This small molecule binds to this protein.
Small molecule (SMILES): CC(=O)N[C@H]1[C@H](O[C@H]2[C@H](O)[C@@H](NC(C)=O)CO[C@@H]2CO)O[C@H](CO)[C@@H](O[C@@H]2O[C@H](CO)[C@@H](O)[C@H](O)[C@@H]2O)[C@@H]1O

Binding-site contacts:
Ligand atom O5 contacts residue ASN204 of chain 1.C at 2.5 Å (h-bond).
Ligand atom O7 contacts residue ASN204 of chain 1.C at 3.5 Å (h-bond).
Ligand atom C1 contacts residue THR206 of chain 1.C at 4.3 Å.
Ligand atom C6 contacts residue THR206 of chain 1.C at 3.4 Å.
Ligand atom C1 contacts residue ASN204 of chain 1.C at 1.4 Å.
Ligand atom O5 contacts residue THR206 of chain 1.C at 3.4 Å (h-bond).
Ligand atom C8 contacts residue PRO208 of chain 1.C at 4.4 Å (hydrophobic).
Ligand atom O6 contacts residue THR206 of chain 1.C at 4.5 Å.
Ligand atom C4 contacts residue ASN204 of chain 1.C at 4.3 Å.
Ligand atom C8 contacts residue HIS321 of chain 1.C at 3.4 Å.
Ligand atom N2 contacts residue ASN204 of chain 1.C at 2.7 Å (h-bond).
Ligand atom C7 contacts residue ASN204 of chain 1.C at 3.2 Å.
Ligand atom C2 contacts residue ASN204 of chain 1.C at 2.4 Å.
Ligand atom C6 contacts residue GLY207 of chain 1.C at 4.5 Å.
Ligand atom C3 contacts residue ASN204 of chain 1.C at 3.7 Å.
Ligand atom C8 contacts residue ASN204 of chain 1.C at 4.2 Å.
Ligand atom O7 contacts residue ILE247 of chain 1.C at 4.1 Å.
Ligand atom C7 contacts residue ILE247 of chain 1.C at 4.4 Å (hydrophobic).
Ligand atom C5 contacts residue THR206 of chain 1.C at 3.5 Å.
Ligand atom C5 contacts residue ASN204 of chain 1.C at 3.7 Å.
Ligand atom C8 contacts residue ILE247 of chain 1.C at 3.6 Å (hydrophobic).

Sequence of chain 1.C:
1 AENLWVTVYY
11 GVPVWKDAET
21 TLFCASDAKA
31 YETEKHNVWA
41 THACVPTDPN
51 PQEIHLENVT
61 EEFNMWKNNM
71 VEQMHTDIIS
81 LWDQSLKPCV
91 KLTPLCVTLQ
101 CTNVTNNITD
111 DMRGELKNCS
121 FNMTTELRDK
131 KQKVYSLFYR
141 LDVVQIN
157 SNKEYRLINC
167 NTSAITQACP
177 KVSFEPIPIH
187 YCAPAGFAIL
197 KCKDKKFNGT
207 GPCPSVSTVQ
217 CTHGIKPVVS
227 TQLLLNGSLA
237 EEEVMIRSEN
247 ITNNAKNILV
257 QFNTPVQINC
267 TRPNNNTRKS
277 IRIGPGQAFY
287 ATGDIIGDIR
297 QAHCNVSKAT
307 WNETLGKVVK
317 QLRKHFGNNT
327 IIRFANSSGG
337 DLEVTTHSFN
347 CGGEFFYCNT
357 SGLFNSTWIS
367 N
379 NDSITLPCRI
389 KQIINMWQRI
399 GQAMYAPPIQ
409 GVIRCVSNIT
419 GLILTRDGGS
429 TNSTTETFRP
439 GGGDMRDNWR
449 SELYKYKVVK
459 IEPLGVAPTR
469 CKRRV